The protein below binds the small molecule below.
Small molecule (SMILES): CC(=O)N[C@@H]1[C@@H](O)[C@H](O)[C@@H](CO)O[C@H]1O

Sequence of chain 1.B:
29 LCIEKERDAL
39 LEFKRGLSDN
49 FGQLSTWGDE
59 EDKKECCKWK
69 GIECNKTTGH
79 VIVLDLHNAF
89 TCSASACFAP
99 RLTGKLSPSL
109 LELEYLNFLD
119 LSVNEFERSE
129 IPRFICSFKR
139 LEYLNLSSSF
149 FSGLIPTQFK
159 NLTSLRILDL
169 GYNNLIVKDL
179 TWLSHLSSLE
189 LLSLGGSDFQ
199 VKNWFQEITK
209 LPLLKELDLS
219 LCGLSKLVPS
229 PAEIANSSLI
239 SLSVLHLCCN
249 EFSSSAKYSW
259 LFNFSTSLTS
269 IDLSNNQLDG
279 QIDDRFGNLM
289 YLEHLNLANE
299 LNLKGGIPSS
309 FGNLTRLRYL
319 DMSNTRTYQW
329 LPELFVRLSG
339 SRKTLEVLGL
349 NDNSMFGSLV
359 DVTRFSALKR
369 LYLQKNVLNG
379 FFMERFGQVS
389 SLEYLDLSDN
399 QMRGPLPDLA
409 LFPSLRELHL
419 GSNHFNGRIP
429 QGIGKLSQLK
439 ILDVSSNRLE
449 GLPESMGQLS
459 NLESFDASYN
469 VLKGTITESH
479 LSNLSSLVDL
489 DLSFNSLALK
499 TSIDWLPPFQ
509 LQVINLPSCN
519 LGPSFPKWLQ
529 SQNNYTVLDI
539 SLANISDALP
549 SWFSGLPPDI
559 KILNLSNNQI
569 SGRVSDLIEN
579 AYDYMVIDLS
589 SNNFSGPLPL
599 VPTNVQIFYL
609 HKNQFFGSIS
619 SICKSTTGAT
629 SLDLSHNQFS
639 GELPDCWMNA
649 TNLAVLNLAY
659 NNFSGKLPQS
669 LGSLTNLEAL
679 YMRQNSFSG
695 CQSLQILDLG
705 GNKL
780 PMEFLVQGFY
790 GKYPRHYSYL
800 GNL

Binding-site contacts:
Ligand atom N2 contacts residue ASN542 of chain 1.B at 2.9 Å (h-bond).
Ligand atom C6 contacts residue ASN542 of chain 1.B at 4.4 Å.
Ligand atom C1 contacts residue ASN542 of chain 1.B at 1.4 Å.
Ligand atom O5 contacts residue ASN542 of chain 1.B at 2.4 Å (h-bond).
Ligand atom C2 contacts residue ASN542 of chain 1.B at 2.5 Å.
Ligand atom O7 contacts residue ASN542 of chain 1.B at 3.8 Å.
Ligand atom C3 contacts residue ASN542 of chain 1.B at 3.8 Å.
Ligand atom O6 contacts residue ASN542 of chain 1.B at 4.5 Å.
Ligand atom C7 contacts residue ASN542 of chain 1.B at 3.5 Å.
Ligand atom C4 contacts residue ASN542 of chain 1.B at 4.2 Å.
Ligand atom C5 contacts residue ASN542 of chain 1.B at 3.7 Å.